Sequence of chain 18.A:
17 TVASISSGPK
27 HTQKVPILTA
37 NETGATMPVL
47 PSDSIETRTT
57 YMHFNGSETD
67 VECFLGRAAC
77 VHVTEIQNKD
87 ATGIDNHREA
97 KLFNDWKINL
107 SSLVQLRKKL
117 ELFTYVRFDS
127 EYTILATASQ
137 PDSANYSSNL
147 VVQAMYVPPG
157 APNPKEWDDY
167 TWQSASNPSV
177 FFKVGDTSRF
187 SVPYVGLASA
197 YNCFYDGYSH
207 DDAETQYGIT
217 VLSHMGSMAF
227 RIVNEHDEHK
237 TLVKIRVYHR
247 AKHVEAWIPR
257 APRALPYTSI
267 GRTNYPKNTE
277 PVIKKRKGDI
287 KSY

Binding-site contacts:
Ligand atom CM1 contacts residue SER107 of chain 18.A at 3.9 Å.
Ligand atom N2 contacts residue PHE186 of chain 18.A at 3.7 Å.
Ligand atom C7C contacts residue VAL191 of chain 18.A at 4.0 Å (hydrophobic).
Ligand atom N2 contacts residue ALA24 of chain 18.C at 3.4 Å.
Ligand atom C3 contacts residue PHE186 of chain 18.A at 3.8 Å (hydrophobic).
Ligand atom C5B contacts residue LEU106 of chain 18.A at 3.8 Å (hydrophobic).
Ligand atom O1 contacts residue ALA24 of chain 18.C at 3.6 Å.
Ligand atom N2 contacts residue PRO174 of chain 18.A at 3.9 Å.
Ligand atom C6C contacts residue VAL191 of chain 18.A at 3.2 Å (hydrophobic).
Ligand atom O1B contacts residue TYR128 of chain 18.A at 3.9 Å.
Ligand atom C31 contacts residue VAL176 of chain 18.A at 3.3 Å (hydrophobic).
Ligand atom C6B contacts residue LEU106 of chain 18.A at 4.0 Å (hydrophobic).
Ligand atom C4C contacts residue TYR152 of chain 18.A at 3.8 Å (hydrophobic).
Ligand atom C7C contacts residue TYR197 of chain 18.A at 3.8 Å (hydrophobic).
Ligand atom C4 contacts residue TYR152 of chain 18.A at 3.9 Å (hydrophobic).
Ligand atom C5 contacts residue PHE186 of chain 18.A at 3.5 Å (hydrophobic).
Ligand atom C6B contacts residue TYR197 of chain 18.A at 3.7 Å (hydrophobic).
Ligand atom C4 contacts residue MET224 of chain 18.A at 3.8 Å (hydrophobic).
Ligand atom C3C contacts residue TYR128 of chain 18.A at 3.9 Å (hydrophobic).
Ligand atom C31 contacts residue SER175 of chain 18.A at 3.6 Å.
Ligand atom C4 contacts residue PHE186 of chain 18.A at 3.6 Å (hydrophobic).
Ligand atom C2C contacts residue TYR152 of chain 18.A at 4.0 Å (hydrophobic).
Ligand atom O1 contacts residue TYR152 of chain 18.A at 3.9 Å.
Ligand atom C4A contacts residue ASN198 of chain 18.A at 3.9 Å.
Ligand atom C5 contacts residue TYR152 of chain 18.A at 3.8 Å (hydrophobic).
Ligand atom C1C contacts residue TYR152 of chain 18.A at 4.0 Å (hydrophobic).
Ligand atom C31 contacts residue ALA150 of chain 18.A at 3.1 Å (hydrophobic).
Ligand atom C5C contacts residue ILE104 of chain 18.A at 3.8 Å (hydrophobic).
Ligand atom C7C contacts residue TYR128 of chain 18.A at 3.6 Å (hydrophobic).
Ligand atom O1B contacts residue ILE104 of chain 18.A at 3.9 Å.
Ligand atom C3C contacts residue VAL188 of chain 18.A at 3.3 Å (hydrophobic).
Ligand atom C2C contacts residue VAL188 of chain 18.A at 3.2 Å (hydrophobic).
Ligand atom C31 contacts residue PRO174 of chain 18.A at 3.4 Å (hydrophobic).
Ligand atom O1 contacts residue PHE186 of chain 18.A at 3.5 Å.
Ligand atom C4B contacts residue LEU106 of chain 18.A at 4.0 Å (hydrophobic).
Ligand atom O1 contacts residue VAL188 of chain 18.A at 3.8 Å.
Ligand atom C4C contacts residue ILE104 of chain 18.A at 3.9 Å (hydrophobic).
Ligand atom C3 contacts residue PRO174 of chain 18.A at 3.8 Å (hydrophobic).
Ligand atom C5B contacts residue TYR197 of chain 18.A at 3.8 Å (hydrophobic).
Ligand atom C5C contacts residue TYR128 of chain 18.A at 3.5 Å (hydrophobic).

The protein below binds the small molecule below.
Small molecule (SMILES): Cc1cc(CCCCCCCOc2ccc(C3=N[C@@H](C)CO3)cc2)on1

Sequence of chain 18.C:
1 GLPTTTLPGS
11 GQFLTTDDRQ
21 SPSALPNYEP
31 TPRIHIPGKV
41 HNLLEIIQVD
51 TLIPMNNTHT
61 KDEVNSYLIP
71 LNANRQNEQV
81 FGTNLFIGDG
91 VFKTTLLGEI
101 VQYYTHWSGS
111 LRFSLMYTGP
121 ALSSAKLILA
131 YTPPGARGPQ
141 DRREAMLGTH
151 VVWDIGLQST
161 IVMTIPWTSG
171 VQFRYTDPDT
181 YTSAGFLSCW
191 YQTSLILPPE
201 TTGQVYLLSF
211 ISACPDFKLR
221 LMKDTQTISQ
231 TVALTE